This protein binds this small molecule.
Small molecule (SMILES): CSCC[C@H](NC(=O)[C@@H](NC(=O)[C@H](C)NC(=O)[C@H](Cc1ccccc1)NC(=O)[C@H](CC(N)=O)NC(=O)[C@H](CO)NC(=O)[C@@H](NC(=O)[C@H](C)NC(=O)[C@@H](N)CCCCN)C(C)C)[C@@H](C)O)C(=O)O

Binding-site contacts:
Ligand atom CA contacts residue TRP73 of chain 1.G at 3.4 Å (hydrophobic).
Ligand atom CG1 contacts residue SER99 of chain 1.G at 3.2 Å.
Ligand atom O contacts residue TRP147 of chain 1.G at 3.3 Å (h-bond).
Ligand atom O contacts residue THR143 of chain 1.G at 2.7 Å (h-bond).
Ligand atom CG contacts residue GLN70 of chain 1.G at 3.5 Å.
Ligand atom OD1 contacts residue GLN97 of chain 1.G at 2.7 Å (h-bond).
Ligand atom N contacts residue TYR156 of chain 1.G at 3.2 Å (h-bond).
Ligand atom CZ contacts residue HIS155 of chain 1.G at 3.2 Å.
Ligand atom CE contacts residue PHE116 of chain 1.G at 3.2 Å (hydrophobic).
Ligand atom O contacts residue TRP73 of chain 1.G at 2.8 Å (h-bond).
Ligand atom O contacts residue TYR159 of chain 1.G at 2.7 Å (h-bond).
Ligand atom CB contacts residue GLN70 of chain 1.G at 3.5 Å.
Ligand atom C contacts residue TRP73 of chain 1.G at 3.5 Å (hydrophobic).
Ligand atom O contacts residue TRP147 of chain 1.G at 3.0 Å (h-bond).
Ligand atom N contacts residue GLN70 of chain 1.G at 2.9 Å (h-bond).
Ligand atom CE1 contacts residue HIS155 of chain 1.G at 3.3 Å.
Ligand atom C contacts residue TYR84 of chain 1.G at 3.2 Å (hydrophobic).
Ligand atom CE contacts residue GLU63 of chain 1.G at 3.4 Å.
Ligand atom OXT contacts residue TYR84 of chain 1.G at 3.1 Å (h-bond).
Ligand atom CG contacts residue LYS66 of chain 1.G at 3.1 Å.
Ligand atom N contacts residue TYR159 of chain 1.G at 3.5 Å (h-bond).
Ligand atom N contacts residue TYR171 of chain 1.G at 2.7 Å (h-bond).
Ligand atom CG contacts residue GLU63 of chain 1.G at 2.9 Å.
Ligand atom OD1 contacts residue GLN70 of chain 1.G at 3.4 Å (h-bond).
Ligand atom O contacts residue TRP73 of chain 1.G at 3.1 Å (h-bond).
Ligand atom N contacts residue TYR7 of chain 1.G at 3.0 Å (h-bond).
Ligand atom CA contacts residue TYR7 of chain 1.G at 3.5 Å (hydrophobic).
Ligand atom CB contacts residue TRP73 of chain 1.G at 3.4 Å (hydrophobic).
Ligand atom OXT contacts residue ASN80 of chain 1.G at 2.8 Å (h-bond).
Ligand atom O contacts residue TYR84 of chain 1.G at 2.6 Å (h-bond).
Ligand atom CG1 contacts residue GLU9 of chain 1.G at 3.5 Å.
Ligand atom C contacts residue TYR7 of chain 1.G at 3.5 Å (hydrophobic).
Ligand atom ND2 contacts residue GLN97 of chain 1.G at 3.0 Å (h-bond).
Ligand atom CA contacts residue TYR171 of chain 1.G at 3.5 Å (hydrophobic).
Ligand atom O contacts residue LYS66 of chain 1.G at 2.8 Å (salt-bridge).
Ligand atom OD1 contacts residue TRP73 of chain 1.G at 3.4 Å.
Ligand atom ND2 contacts residue GLN70 of chain 1.G at 3.5 Å (h-bond).
Ligand atom CD contacts residue TRP167 of chain 1.G at 3.5 Å (hydrophobic).
Ligand atom N contacts residue GLU63 of chain 1.G at 2.9 Å (salt-bridge).
Ligand atom N contacts residue SER77 of chain 1.G at 3.1 Å (h-bond).

Sequence of chain 1.G:
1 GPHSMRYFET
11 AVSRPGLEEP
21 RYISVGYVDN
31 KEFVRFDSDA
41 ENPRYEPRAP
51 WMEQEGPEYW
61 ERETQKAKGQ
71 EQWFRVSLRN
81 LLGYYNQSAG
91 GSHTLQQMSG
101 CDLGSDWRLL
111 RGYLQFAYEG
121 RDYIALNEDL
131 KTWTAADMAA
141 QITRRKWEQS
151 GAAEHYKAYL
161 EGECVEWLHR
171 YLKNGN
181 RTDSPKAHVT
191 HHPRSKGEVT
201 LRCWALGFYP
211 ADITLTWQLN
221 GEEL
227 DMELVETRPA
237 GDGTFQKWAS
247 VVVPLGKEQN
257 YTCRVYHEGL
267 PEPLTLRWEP